Binding-site contacts:
Ligand atom C2 contacts residue MET267 of chain 1.D at 3.4 Å (hydrophobic).
Ligand atom C2 contacts residue PHE283 of chain 1.D at 3.5 Å (hydrophobic).
Ligand atom C8 contacts residue ILE246 of chain 1.D at 3.9 Å (hydrophobic).
Ligand atom C6 contacts residue GLN280 of chain 1.D at 3.6 Å.
Ligand atom N10 contacts residue TYR78 of chain 1.D at 3.5 Å (h-bond).
Ligand atom C5 contacts residue PHE283 of chain 1.D at 3.6 Å (hydrophobic).
Ligand atom N9 contacts residue ILE246 of chain 1.D at 3.9 Å.
Ligand atom C24 contacts residue LEU189 of chain 1.D at 3.9 Å (hydrophobic).
Ligand atom C2 contacts residue PHE250 of chain 1.D at 3.7 Å (hydrophobic).
Ligand atom N4 contacts residue PHE250 of chain 1.D at 3.9 Å.
Ligand atom C12 contacts residue ILE246 of chain 1.D at 3.8 Å (hydrophobic).
Ligand atom C1 contacts residue GLN280 of chain 1.D at 3.7 Å.
Ligand atom C32 contacts residue HIS79 of chain 1.D at 3.5 Å.
Ligand atom C8 contacts residue PHE283 of chain 1.D at 3.8 Å (hydrophobic).
Ligand atom F19 contacts residue VAL287 of chain 1.D at 3.6 Å.
Ligand atom C11 contacts residue SER231 of chain 1.D at 3.8 Å.
Ligand atom N3 contacts residue PHE250 of chain 1.D at 3.6 Å.
Ligand atom O7 contacts residue PHE283 of chain 1.D at 3.9 Å.
Ligand atom C31 contacts residue LEU229 of chain 1.D at 3.5 Å (hydrophobic).
Ligand atom C33 contacts residue ASP228 of chain 1.D at 3.7 Å.
Ligand atom C1 contacts residue PHE250 of chain 1.D at 3.7 Å (hydrophobic).
Ligand atom C30 contacts residue PHE250 of chain 1.D at 3.6 Å (hydrophobic).
Ligand atom C11 contacts residue ILE246 of chain 1.D at 3.6 Å (hydrophobic).
Ligand atom C1 contacts residue PHE283 of chain 1.D at 3.7 Å (hydrophobic).
Ligand atom F19 contacts residue PHE193 of chain 1.D at 3.7 Å.
Ligand atom C23 contacts residue LEU189 of chain 1.D at 3.9 Å (hydrophobic).
Ligand atom O7 contacts residue GLN280 of chain 1.D at 2.9 Å (h-bond).
Ligand atom C16 contacts residue PHE283 of chain 1.D at 3.9 Å (hydrophobic).
Ligand atom C31 contacts residue ASP228 of chain 1.D at 3.6 Å.
Ligand atom N10 contacts residue ILE246 of chain 1.D at 3.7 Å.
Ligand atom N4 contacts residue PHE283 of chain 1.D at 3.5 Å.
Ligand atom C28 contacts residue HIS79 of chain 1.D at 3.4 Å.
Ligand atom C27 contacts residue LEU229 of chain 1.D at 3.1 Å (hydrophobic).
Ligand atom C15 contacts residue PHE283 of chain 1.D at 3.9 Å (hydrophobic).
Ligand atom C6 contacts residue PHE283 of chain 1.D at 3.8 Å (hydrophobic).
Ligand atom C12 contacts residue PHE283 of chain 1.D at 3.6 Å (hydrophobic).
Ligand atom F21 contacts residue PHE193 of chain 1.D at 3.8 Å.
Ligand atom C32 contacts residue PHE250 of chain 1.D at 3.4 Å (hydrophobic).
Ligand atom C22 contacts residue PHE250 of chain 1.D at 3.9 Å (hydrophobic).
Ligand atom N3 contacts residue PHE283 of chain 1.D at 3.5 Å.

Sequence of chain 1.D:
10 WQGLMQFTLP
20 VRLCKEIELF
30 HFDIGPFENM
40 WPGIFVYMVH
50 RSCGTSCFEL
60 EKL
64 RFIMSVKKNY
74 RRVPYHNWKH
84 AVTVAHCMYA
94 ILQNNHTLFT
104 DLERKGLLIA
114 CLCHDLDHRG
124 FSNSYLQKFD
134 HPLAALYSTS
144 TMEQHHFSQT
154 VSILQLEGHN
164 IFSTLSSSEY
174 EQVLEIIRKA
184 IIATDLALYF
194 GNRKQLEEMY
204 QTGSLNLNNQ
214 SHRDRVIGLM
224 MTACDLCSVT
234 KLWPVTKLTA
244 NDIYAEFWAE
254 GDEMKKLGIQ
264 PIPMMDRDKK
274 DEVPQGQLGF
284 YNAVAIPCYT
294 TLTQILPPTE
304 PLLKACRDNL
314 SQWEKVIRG

A protein and the small-molecule ligand that binds it are described below.
Small molecule (SMILES): O=c1ccn(-c2cccc(OC(F)(F)F)c2)nc1-c1ccnn1-c1cccc2ccccc12